A small-molecule ligand and the protein it binds are described below.
Small molecule (SMILES): Cc1cc(CCCCCCCOc2ccc(C3=N[C@@H](C)CO3)cc2)on1

Sequence of chain 5.A:
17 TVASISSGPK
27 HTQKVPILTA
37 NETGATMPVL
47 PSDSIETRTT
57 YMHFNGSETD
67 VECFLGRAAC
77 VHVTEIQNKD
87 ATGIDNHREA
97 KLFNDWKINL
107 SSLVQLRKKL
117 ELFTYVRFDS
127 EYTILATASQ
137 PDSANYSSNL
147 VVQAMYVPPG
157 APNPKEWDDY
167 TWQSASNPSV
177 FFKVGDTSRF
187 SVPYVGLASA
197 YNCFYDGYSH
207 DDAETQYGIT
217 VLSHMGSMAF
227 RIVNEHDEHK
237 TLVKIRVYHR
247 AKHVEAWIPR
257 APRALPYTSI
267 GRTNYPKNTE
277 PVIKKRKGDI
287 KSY

Sequence of chain 5.C:
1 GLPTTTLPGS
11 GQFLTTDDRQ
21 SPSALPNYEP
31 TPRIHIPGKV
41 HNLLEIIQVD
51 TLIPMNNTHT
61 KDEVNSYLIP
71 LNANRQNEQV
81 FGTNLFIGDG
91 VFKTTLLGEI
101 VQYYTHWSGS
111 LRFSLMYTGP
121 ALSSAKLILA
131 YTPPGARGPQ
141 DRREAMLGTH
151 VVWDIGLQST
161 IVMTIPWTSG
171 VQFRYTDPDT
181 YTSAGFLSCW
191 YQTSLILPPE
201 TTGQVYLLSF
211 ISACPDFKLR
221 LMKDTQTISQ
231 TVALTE

Binding-site contacts:
Ligand atom C31 contacts residue SER175 of chain 5.A at 3.6 Å.
Ligand atom C5B contacts residue LEU106 of chain 5.A at 3.8 Å (hydrophobic).
Ligand atom C4 contacts residue MET224 of chain 5.A at 3.8 Å (hydrophobic).
Ligand atom C4 contacts residue TYR152 of chain 5.A at 3.9 Å (hydrophobic).
Ligand atom C5 contacts residue PHE186 of chain 5.A at 3.5 Å (hydrophobic).
Ligand atom C4B contacts residue LEU106 of chain 5.A at 4.0 Å (hydrophobic).
Ligand atom C31 contacts residue VAL176 of chain 5.A at 3.3 Å (hydrophobic).
Ligand atom C5C contacts residue TYR128 of chain 5.A at 3.5 Å (hydrophobic).
Ligand atom O1 contacts residue PHE186 of chain 5.A at 3.5 Å.
Ligand atom N2 contacts residue ALA24 of chain 5.C at 3.4 Å.
Ligand atom C3 contacts residue PRO174 of chain 5.A at 3.8 Å (hydrophobic).
Ligand atom C7C contacts residue TYR128 of chain 5.A at 3.6 Å (hydrophobic).
Ligand atom C6B contacts residue TYR197 of chain 5.A at 3.7 Å (hydrophobic).
Ligand atom C7C contacts residue VAL191 of chain 5.A at 4.0 Å (hydrophobic).
Ligand atom N2 contacts residue PRO174 of chain 5.A at 3.9 Å.
Ligand atom C4A contacts residue ASN198 of chain 5.A at 3.9 Å.
Ligand atom C3 contacts residue PHE186 of chain 5.A at 3.8 Å (hydrophobic).
Ligand atom O1B contacts residue ILE104 of chain 5.A at 3.9 Å.
Ligand atom O1 contacts residue VAL188 of chain 5.A at 3.8 Å.
Ligand atom C6B contacts residue LEU106 of chain 5.A at 4.0 Å (hydrophobic).
Ligand atom O1 contacts residue ALA24 of chain 5.C at 3.6 Å.
Ligand atom O1B contacts residue TYR128 of chain 5.A at 3.9 Å.
Ligand atom C5 contacts residue TYR152 of chain 5.A at 3.8 Å (hydrophobic).
Ligand atom C4C contacts residue TYR152 of chain 5.A at 3.8 Å (hydrophobic).
Ligand atom C1C contacts residue TYR152 of chain 5.A at 4.0 Å (hydrophobic).
Ligand atom C6C contacts residue VAL191 of chain 5.A at 3.2 Å (hydrophobic).
Ligand atom C31 contacts residue ALA150 of chain 5.A at 3.1 Å (hydrophobic).
Ligand atom N2 contacts residue PHE186 of chain 5.A at 3.7 Å.
Ligand atom C2C contacts residue VAL188 of chain 5.A at 3.2 Å (hydrophobic).
Ligand atom O1 contacts residue TYR152 of chain 5.A at 3.9 Å.
Ligand atom C2C contacts residue TYR152 of chain 5.A at 4.0 Å (hydrophobic).
Ligand atom C5C contacts residue ILE104 of chain 5.A at 3.8 Å (hydrophobic).
Ligand atom C4 contacts residue PHE186 of chain 5.A at 3.6 Å (hydrophobic).
Ligand atom CM1 contacts residue SER107 of chain 5.A at 3.9 Å.
Ligand atom C3C contacts residue TYR128 of chain 5.A at 3.9 Å (hydrophobic).
Ligand atom C5B contacts residue TYR197 of chain 5.A at 3.8 Å (hydrophobic).
Ligand atom C4C contacts residue ILE104 of chain 5.A at 3.9 Å (hydrophobic).
Ligand atom C31 contacts residue PRO174 of chain 5.A at 3.4 Å (hydrophobic).
Ligand atom C3C contacts residue VAL188 of chain 5.A at 3.3 Å (hydrophobic).
Ligand atom C7C contacts residue TYR197 of chain 5.A at 3.8 Å (hydrophobic).